Sequence of chain 1.E:
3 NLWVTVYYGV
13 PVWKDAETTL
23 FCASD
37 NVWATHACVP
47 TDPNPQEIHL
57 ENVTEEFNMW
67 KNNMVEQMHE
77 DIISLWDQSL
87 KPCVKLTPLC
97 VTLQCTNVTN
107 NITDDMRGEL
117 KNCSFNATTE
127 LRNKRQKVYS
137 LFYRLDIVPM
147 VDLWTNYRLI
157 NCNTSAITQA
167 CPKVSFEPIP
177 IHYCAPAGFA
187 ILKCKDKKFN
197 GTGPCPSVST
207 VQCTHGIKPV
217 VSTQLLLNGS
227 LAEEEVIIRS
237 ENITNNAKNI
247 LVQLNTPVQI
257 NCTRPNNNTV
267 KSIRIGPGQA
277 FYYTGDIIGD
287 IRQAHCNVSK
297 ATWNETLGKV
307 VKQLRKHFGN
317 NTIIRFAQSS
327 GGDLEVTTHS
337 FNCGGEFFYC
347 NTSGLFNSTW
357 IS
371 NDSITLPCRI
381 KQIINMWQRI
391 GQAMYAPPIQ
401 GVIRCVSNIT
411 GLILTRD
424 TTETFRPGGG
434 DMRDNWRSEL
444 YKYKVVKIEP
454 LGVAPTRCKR

Binding-site contacts:
Ligand atom O5 contacts residue TYR135 of chain 1.E at 4.1 Å.
Ligand atom C8 contacts residue ASN118 of chain 1.E at 4.5 Å.
Ligand atom C8 contacts residue VAL104 of chain 1.E at 3.6 Å (hydrophobic).
Ligand atom O6 contacts residue SER120 of chain 1.E at 3.5 Å (h-bond).
Ligand atom C7 contacts residue ASN118 of chain 1.E at 3.2 Å.
Ligand atom O5 contacts residue ASN118 of chain 1.E at 2.5 Å (h-bond).
Ligand atom C6 contacts residue TYR135 of chain 1.E at 4.4 Å (hydrophobic).
Ligand atom O7 contacts residue VAL104 of chain 1.E at 3.8 Å.
Ligand atom C1 contacts residue TYR135 of chain 1.E at 3.9 Å (hydrophobic).
Ligand atom C8 contacts residue TYR135 of chain 1.E at 3.6 Å (hydrophobic).
Ligand atom O4 contacts residue TYR135 of chain 1.E at 3.9 Å.
Ligand atom C8 contacts residue LEU137 of chain 1.E at 4.3 Å (hydrophobic).
Ligand atom C3 contacts residue ASN118 of chain 1.E at 3.9 Å.
Ligand atom O6 contacts residue TYR135 of chain 1.E at 3.9 Å.
Ligand atom C8 contacts residue ASP282 of chain 1.E at 3.5 Å.
Ligand atom C4 contacts residue TYR135 of chain 1.E at 4.4 Å (hydrophobic).
Ligand atom C3 contacts residue TYR135 of chain 1.E at 4.1 Å (hydrophobic).
Ligand atom O7 contacts residue ASN118 of chain 1.E at 3.0 Å (h-bond).
Ligand atom N2 contacts residue ASN118 of chain 1.E at 3.0 Å (h-bond).
Ligand atom C2 contacts residue THR105 of chain 1.E at 4.3 Å.
Ligand atom O7 contacts residue TYR135 of chain 1.E at 3.0 Å (h-bond).
Ligand atom C7 contacts residue THR105 of chain 1.E at 3.3 Å.
Ligand atom C2 contacts residue ASN118 of chain 1.E at 2.5 Å.
Ligand atom C7 contacts residue ASP282 of chain 1.E at 4.4 Å.
Ligand atom C1 contacts residue ASN118 of chain 1.E at 1.5 Å.
Ligand atom C4 contacts residue ASN118 of chain 1.E at 4.4 Å.
Ligand atom C5 contacts residue TYR135 of chain 1.E at 3.9 Å (hydrophobic).
Ligand atom N2 contacts residue THR105 of chain 1.E at 4.0 Å.
Ligand atom C8 contacts residue THR105 of chain 1.E at 3.9 Å.
Ligand atom C7 contacts residue VAL104 of chain 1.E at 4.5 Å (hydrophobic).
Ligand atom O7 contacts residue THR105 of chain 1.E at 2.8 Å (h-bond).
Ligand atom N2 contacts residue ASP282 of chain 1.E at 4.0 Å.
Ligand atom C7 contacts residue TYR135 of chain 1.E at 3.8 Å (hydrophobic).
Ligand atom C5 contacts residue ASN118 of chain 1.E at 3.8 Å.

The small molecule below binds the protein below.
Small molecule (SMILES): CC(=O)N[C@H]1[C@H](O[C@H]2[C@H](O)[C@@H](NC(C)=O)CO[C@@H]2CO)O[C@H](CO)[C@@H](O)[C@@H]1O